A small-molecule ligand and the protein it binds are described below.
Small molecule (SMILES): CC(=O)N[C@@H]1[C@@H](O)[C@H](O)[C@@H](CO)O[C@H]1O

Sequence of chain 1.C:
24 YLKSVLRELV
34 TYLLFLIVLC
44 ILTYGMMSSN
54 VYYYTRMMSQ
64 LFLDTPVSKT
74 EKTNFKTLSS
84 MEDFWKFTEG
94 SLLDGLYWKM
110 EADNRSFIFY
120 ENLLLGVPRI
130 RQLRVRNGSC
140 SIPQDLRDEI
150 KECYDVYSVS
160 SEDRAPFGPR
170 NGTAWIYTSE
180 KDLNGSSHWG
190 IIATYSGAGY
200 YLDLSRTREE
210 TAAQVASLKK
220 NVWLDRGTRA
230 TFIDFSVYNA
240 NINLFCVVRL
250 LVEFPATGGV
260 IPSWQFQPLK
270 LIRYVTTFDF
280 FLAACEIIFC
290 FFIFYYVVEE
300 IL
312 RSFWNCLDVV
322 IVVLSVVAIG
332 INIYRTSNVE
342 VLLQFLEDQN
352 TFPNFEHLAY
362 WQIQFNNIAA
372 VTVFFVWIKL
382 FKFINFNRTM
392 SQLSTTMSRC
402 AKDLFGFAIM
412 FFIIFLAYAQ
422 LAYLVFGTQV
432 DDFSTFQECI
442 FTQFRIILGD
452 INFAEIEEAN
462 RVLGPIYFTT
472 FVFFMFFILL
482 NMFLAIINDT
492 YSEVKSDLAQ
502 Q

Binding-site contacts:
Ligand atom O7 contacts residue ASN136 of chain 1.C at 3.0 Å (h-bond).
Ligand atom C2 contacts residue ASN136 of chain 1.C at 2.4 Å.
Ligand atom N2 contacts residue GLU151 of chain 1.C at 2.4 Å (salt-bridge).
Ligand atom C8 contacts residue ASN136 of chain 1.C at 4.4 Å.
Ligand atom C7 contacts residue TYR153 of chain 1.C at 4.3 Å (hydrophobic).
Ligand atom C7 contacts residue GLU151 of chain 1.C at 3.1 Å.
Ligand atom O7 contacts residue GLU151 of chain 1.C at 4.1 Å.
Ligand atom C5 contacts residue ASN136 of chain 1.C at 3.6 Å.
Ligand atom C5 contacts residue GLU151 of chain 1.C at 4.5 Å.
Ligand atom C1 contacts residue GLU151 of chain 1.C at 3.3 Å.
Ligand atom O4 contacts residue LYS150 of chain 1.C at 4.3 Å.
Ligand atom C8 contacts residue TYR153 of chain 1.C at 3.8 Å (hydrophobic).
Ligand atom C3 contacts residue ASN136 of chain 1.C at 3.8 Å.
Ligand atom C4 contacts residue ASN136 of chain 1.C at 4.2 Å.
Ligand atom C2 contacts residue GLU151 of chain 1.C at 3.2 Å.
Ligand atom C8 contacts residue GLU151 of chain 1.C at 3.2 Å.
Ligand atom N2 contacts residue ASN136 of chain 1.C at 2.9 Å (h-bond).
Ligand atom C6 contacts residue LYS150 of chain 1.C at 4.4 Å.
Ligand atom C3 contacts residue GLU151 of chain 1.C at 3.8 Å.
Ligand atom O3 contacts residue GLU151 of chain 1.C at 4.5 Å.
Ligand atom C5 contacts residue LYS150 of chain 1.C at 3.9 Å.
Ligand atom C1 contacts residue ASN136 of chain 1.C at 1.4 Å.
Ligand atom O5 contacts residue GLU151 of chain 1.C at 4.4 Å.
Ligand atom O5 contacts residue ASN136 of chain 1.C at 2.3 Å (h-bond).
Ligand atom C7 contacts residue ASN136 of chain 1.C at 3.2 Å.